This small molecule binds to this protein.
Small molecule (SMILES): CC(=O)N[C@H]1[C@H]([C@H](O)[C@H](O)CO)O[C@@](O)(C(=O)O)C[C@@H]1O

Binding-site contacts:
Ligand atom C3 contacts residue PRO252 of chain 60.A at 3.8 Å (hydrophobic).
Ligand atom O4 contacts residue TYR250 of chain 60.A at 3.4 Å.
Ligand atom O1A contacts residue ALA146 of chain 56.A at 3.2 Å.
Ligand atom N5 contacts residue TYR145 of chain 56.A at 2.6 Å (h-bond).
Ligand atom C11 contacts residue ARG143 of chain 56.A at 4.0 Å.
Ligand atom O10 contacts residue TYR250 of chain 60.A at 2.8 Å (h-bond).
Ligand atom O1A contacts residue ASN148 of chain 56.A at 4.3 Å.
Ligand atom N5 contacts residue TYR250 of chain 60.A at 4.4 Å.
Ligand atom C11 contacts residue TYR145 of chain 56.A at 3.7 Å (hydrophobic).
Ligand atom C9 contacts residue TYR145 of chain 56.A at 4.4 Å (hydrophobic).
Ligand atom O1B contacts residue PRO252 of chain 60.A at 3.3 Å.
Ligand atom C5 contacts residue TYR145 of chain 56.A at 3.3 Å (hydrophobic).
Ligand atom C10 contacts residue TYR145 of chain 56.A at 3.6 Å (hydrophobic).
Ligand atom C10 contacts residue TYR250 of chain 60.A at 3.5 Å (hydrophobic).
Ligand atom O8 contacts residue ALA146 of chain 56.A at 3.3 Å.
Ligand atom C8 contacts residue ALA146 of chain 56.A at 4.5 Å (hydrophobic).
Ligand atom C4 contacts residue TYR145 of chain 56.A at 3.6 Å (hydrophobic).
Ligand atom C1 contacts residue SER147 of chain 56.A at 3.6 Å.
Ligand atom O4 contacts residue TYR145 of chain 56.A at 4.2 Å.
Ligand atom O4 contacts residue PRO252 of chain 60.A at 3.6 Å.
Ligand atom C1 contacts residue PRO252 of chain 60.A at 4.0 Å (hydrophobic).
Ligand atom C1 contacts residue ALA146 of chain 56.A at 4.0 Å (hydrophobic).
Ligand atom O1A contacts residue SER147 of chain 56.A at 3.1 Å (h-bond).
Ligand atom O1B contacts residue SER147 of chain 56.A at 2.7 Å (h-bond).
Ligand atom O4 contacts residue ASN251 of chain 60.A at 4.1 Å.
Ligand atom C11 contacts residue TYR250 of chain 60.A at 3.7 Å (hydrophobic).
Ligand atom O1B contacts residue ALA146 of chain 56.A at 4.3 Å.
Ligand atom C6 contacts residue ALA146 of chain 56.A at 4.3 Å (hydrophobic).
Ligand atom C7 contacts residue TYR145 of chain 56.A at 3.9 Å (hydrophobic).
Ligand atom C4 contacts residue PRO252 of chain 60.A at 3.7 Å (hydrophobic).
Ligand atom C6 contacts residue TYR145 of chain 56.A at 3.4 Å (hydrophobic).

Sequence of chain 56.A:
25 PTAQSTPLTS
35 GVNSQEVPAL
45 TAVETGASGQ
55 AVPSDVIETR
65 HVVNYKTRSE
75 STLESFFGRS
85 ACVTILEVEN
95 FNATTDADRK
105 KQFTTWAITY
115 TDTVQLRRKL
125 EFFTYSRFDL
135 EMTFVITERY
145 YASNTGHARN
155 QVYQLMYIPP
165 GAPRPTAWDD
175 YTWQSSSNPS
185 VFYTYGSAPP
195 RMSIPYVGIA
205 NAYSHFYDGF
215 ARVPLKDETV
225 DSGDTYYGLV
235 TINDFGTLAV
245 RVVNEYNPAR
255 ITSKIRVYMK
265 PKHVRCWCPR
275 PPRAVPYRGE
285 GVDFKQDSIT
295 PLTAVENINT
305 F

Sequence of chain 60.A:
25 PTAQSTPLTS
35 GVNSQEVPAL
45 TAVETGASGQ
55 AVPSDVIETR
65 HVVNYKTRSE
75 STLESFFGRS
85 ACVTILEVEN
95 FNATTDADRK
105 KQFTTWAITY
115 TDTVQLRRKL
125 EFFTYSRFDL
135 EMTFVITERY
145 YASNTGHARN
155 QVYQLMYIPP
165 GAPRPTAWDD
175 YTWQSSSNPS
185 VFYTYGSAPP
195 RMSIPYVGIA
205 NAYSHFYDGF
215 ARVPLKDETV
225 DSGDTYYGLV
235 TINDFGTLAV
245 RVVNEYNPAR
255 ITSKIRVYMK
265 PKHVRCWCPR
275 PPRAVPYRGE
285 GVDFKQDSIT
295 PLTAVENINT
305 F